Sequence of chain 1.R:
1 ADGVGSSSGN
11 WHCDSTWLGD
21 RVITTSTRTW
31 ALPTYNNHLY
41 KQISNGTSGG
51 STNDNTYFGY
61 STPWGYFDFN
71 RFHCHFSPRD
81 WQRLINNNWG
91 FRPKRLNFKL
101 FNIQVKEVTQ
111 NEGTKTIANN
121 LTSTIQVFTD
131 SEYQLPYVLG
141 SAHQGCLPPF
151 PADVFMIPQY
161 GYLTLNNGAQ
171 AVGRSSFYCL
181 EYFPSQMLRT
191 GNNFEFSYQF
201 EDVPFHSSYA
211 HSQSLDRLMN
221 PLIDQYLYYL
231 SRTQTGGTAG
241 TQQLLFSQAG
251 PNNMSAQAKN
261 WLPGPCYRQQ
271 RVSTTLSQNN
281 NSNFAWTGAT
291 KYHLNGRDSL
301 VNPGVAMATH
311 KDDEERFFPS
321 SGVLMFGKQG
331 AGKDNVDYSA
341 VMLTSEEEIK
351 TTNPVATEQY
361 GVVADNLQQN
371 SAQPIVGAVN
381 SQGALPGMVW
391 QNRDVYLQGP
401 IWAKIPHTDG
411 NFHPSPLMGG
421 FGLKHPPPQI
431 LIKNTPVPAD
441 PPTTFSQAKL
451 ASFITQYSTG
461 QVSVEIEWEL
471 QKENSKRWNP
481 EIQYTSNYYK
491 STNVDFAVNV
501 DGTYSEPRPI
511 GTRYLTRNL

Sequence of chain 1.U:
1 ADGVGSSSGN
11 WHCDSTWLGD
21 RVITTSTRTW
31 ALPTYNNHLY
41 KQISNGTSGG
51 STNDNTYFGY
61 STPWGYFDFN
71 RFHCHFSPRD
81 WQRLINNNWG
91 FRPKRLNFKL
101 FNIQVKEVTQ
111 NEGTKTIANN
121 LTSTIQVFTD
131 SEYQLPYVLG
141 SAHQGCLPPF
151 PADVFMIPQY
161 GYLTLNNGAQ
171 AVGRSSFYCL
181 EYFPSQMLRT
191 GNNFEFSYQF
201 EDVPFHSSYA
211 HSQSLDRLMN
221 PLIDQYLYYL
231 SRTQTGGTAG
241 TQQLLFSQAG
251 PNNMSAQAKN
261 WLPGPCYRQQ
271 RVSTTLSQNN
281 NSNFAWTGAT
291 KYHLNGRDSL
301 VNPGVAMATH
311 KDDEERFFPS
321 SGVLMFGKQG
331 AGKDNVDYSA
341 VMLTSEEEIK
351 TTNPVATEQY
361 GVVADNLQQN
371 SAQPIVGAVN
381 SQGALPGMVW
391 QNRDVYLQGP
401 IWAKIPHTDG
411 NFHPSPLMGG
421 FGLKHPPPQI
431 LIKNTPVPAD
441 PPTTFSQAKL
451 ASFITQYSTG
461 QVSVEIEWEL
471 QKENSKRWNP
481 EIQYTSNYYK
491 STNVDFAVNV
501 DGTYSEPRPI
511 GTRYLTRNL

This small molecule binds to this protein.
Small molecule (SMILES): Nc1ncnc2c1ncn2[C@H]1C[C@H](O)[C@@H](COP(=O)(O)O)O1

Binding-site contacts:
Ligand atom N7 contacts residue PRO204 of chain 1.U at 4.0 Å.
Ligand atom OP1 contacts residue ASN411 of chain 1.R at 3.6 Å.
Ligand atom N6 contacts residue GLY420 of chain 1.U at 4.2 Å.
Ligand atom C4' contacts residue DC1 of chain 1.WC at 4.1 Å.
Ligand atom C5' contacts residue ASP409 of chain 1.R at 4.0 Å.
Ligand atom C2' contacts residue PRO414 of chain 1.U at 3.5 Å (hydrophobic).
Ligand atom C4 contacts residue PRO204 of chain 1.U at 4.0 Å (hydrophobic).
Ligand atom N6 contacts residue PRO416 of chain 1.U at 3.9 Å.
Ligand atom O4' contacts residue DC1 of chain 1.WC at 3.3 Å.
Ligand atom C2 contacts residue ILE405 of chain 1.U at 4.1 Å (hydrophobic).
Ligand atom N1 contacts residue PRO414 of chain 1.U at 3.5 Å (h-bond).
Ligand atom C5 contacts residue PRO414 of chain 1.U at 4.1 Å (hydrophobic).
Ligand atom C6 contacts residue PRO414 of chain 1.U at 3.5 Å (hydrophobic).
Ligand atom C6 contacts residue SER415 of chain 1.U at 4.0 Å.
Ligand atom C5 contacts residue PRO204 of chain 1.U at 3.9 Å (hydrophobic).
Ligand atom N7 contacts residue HIS413 of chain 1.U at 4.0 Å.
Ligand atom N6 contacts residue GLY422 of chain 1.U at 3.1 Å (h-bond).
Ligand atom N1 contacts residue GLY422 of chain 1.U at 3.0 Å (h-bond).
Ligand atom N1 contacts residue VAL203 of chain 1.U at 4.0 Å.
Ligand atom N6 contacts residue PHE421 of chain 1.U at 4.1 Å.
Ligand atom O5' contacts residue ASP409 of chain 1.R at 3.6 Å.
Ligand atom N6 contacts residue SER415 of chain 1.U at 3.4 Å.
Ligand atom C8 contacts residue PRO204 of chain 1.U at 4.1 Å (hydrophobic).
Ligand atom C5' contacts residue HIS413 of chain 1.U at 3.7 Å.
Ligand atom OP2 contacts residue DC1 of chain 1.WC at 2.5 Å (h-bond).
Ligand atom N3 contacts residue PRO414 of chain 1.U at 3.9 Å.
Ligand atom C1' contacts residue DC1 of chain 1.WC at 3.9 Å.
Ligand atom N9 contacts residue PRO204 of chain 1.U at 4.2 Å.
Ligand atom N6 contacts residue PRO414 of chain 1.U at 3.7 Å.
Ligand atom C8 contacts residue HIS413 of chain 1.U at 3.6 Å.
Ligand atom C2 contacts residue PRO414 of chain 1.U at 4.1 Å (hydrophobic).
Ligand atom N7 contacts residue SER415 of chain 1.U at 3.8 Å.
Ligand atom P contacts residue DC1 of chain 1.WC at 1.6 Å.
Ligand atom OP1 contacts residue DC1 of chain 1.WC at 2.5 Å (h-bond).
Ligand atom C5' contacts residue DC1 of chain 1.WC at 3.9 Å.
Ligand atom C6 contacts residue GLY422 of chain 1.U at 3.8 Å.
Ligand atom C2 contacts residue GLY422 of chain 1.U at 3.5 Å.
Ligand atom O5' contacts residue DC1 of chain 1.WC at 2.5 Å (h-bond).
Ligand atom C3' contacts residue HIS413 of chain 1.U at 3.6 Å.
Ligand atom O3' contacts residue HIS413 of chain 1.U at 4.1 Å.